Sequence of chain 1.B:
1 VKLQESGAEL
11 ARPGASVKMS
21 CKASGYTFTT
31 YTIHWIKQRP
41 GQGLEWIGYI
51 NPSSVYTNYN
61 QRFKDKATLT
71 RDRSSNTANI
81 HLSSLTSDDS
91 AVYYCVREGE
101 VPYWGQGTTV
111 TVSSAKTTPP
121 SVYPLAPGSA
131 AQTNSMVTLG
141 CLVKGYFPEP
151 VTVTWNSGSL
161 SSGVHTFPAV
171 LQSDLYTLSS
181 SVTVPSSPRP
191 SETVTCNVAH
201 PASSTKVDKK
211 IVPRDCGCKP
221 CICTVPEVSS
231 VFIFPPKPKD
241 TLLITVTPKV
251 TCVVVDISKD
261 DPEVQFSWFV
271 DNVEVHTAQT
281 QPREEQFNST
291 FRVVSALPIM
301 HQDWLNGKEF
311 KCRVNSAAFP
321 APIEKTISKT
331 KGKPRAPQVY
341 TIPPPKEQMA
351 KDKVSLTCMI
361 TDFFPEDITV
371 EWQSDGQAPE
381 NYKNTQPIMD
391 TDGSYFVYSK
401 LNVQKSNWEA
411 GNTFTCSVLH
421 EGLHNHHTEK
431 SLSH

Binding-site contacts:
Ligand atom C6 contacts residue PRO235 of chain 1.B at 3.4 Å (hydrophobic).
Ligand atom C6 contacts residue LYS249 of chain 1.B at 3.5 Å.
Ligand atom O7 contacts residue ILE233 of chain 1.B at 3.7 Å.
Ligand atom C3 contacts residue VAL255 of chain 1.B at 3.8 Å (hydrophobic).
Ligand atom O6 contacts residue PHE234 of chain 1.B at 3.0 Å (h-bond).
Ligand atom C6 contacts residue PHE287 of chain 1.B at 3.6 Å (hydrophobic).
Ligand atom C4 contacts residue ASN288 of chain 1.B at 3.4 Å.
Ligand atom C1 contacts residue THR290 of chain 1.B at 3.5 Å.
Ligand atom C5 contacts residue VAL255 of chain 1.B at 3.5 Å (hydrophobic).
Ligand atom O5 contacts residue ASN288 of chain 1.B at 2.4 Å (h-bond).
Ligand atom C6 contacts residue THR251 of chain 1.B at 3.7 Å.
Ligand atom N2 contacts residue ASP256 of chain 1.B at 3.7 Å.
Ligand atom C5 contacts residue ASN288 of chain 1.B at 3.1 Å.
Ligand atom O5 contacts residue VAL255 of chain 1.B at 3.3 Å.
Ligand atom C8 contacts residue ILE233 of chain 1.B at 3.5 Å (hydrophobic).
Ligand atom O5 contacts residue THR251 of chain 1.B at 3.6 Å.
Ligand atom C1 contacts residue VAL255 of chain 1.B at 3.4 Å (hydrophobic).
Ligand atom O5 contacts residue VAL255 of chain 1.B at 3.6 Å.
Ligand atom O6 contacts residue ASN288 of chain 1.B at 2.9 Å (h-bond).
Ligand atom O6 contacts residue THR251 of chain 1.B at 3.1 Å.
Ligand atom C1 contacts residue PHE234 of chain 1.B at 3.8 Å (hydrophobic).
Ligand atom C8 contacts residue ARG292 of chain 1.B at 3.8 Å.
Ligand atom O6 contacts residue ARG292 of chain 1.B at 3.5 Å (salt-bridge).
Ligand atom C1 contacts residue PHE287 of chain 1.B at 3.8 Å (hydrophobic).
Ligand atom O7 contacts residue ARG292 of chain 1.B at 3.2 Å (salt-bridge).
Ligand atom C8 contacts residue LYS325 of chain 1.B at 3.6 Å.
Ligand atom O6 contacts residue PHE287 of chain 1.B at 3.2 Å.
Ligand atom O2 contacts residue PHE287 of chain 1.B at 3.8 Å.
Ligand atom C7 contacts residue ARG292 of chain 1.B at 3.6 Å.
Ligand atom N2 contacts residue PHE234 of chain 1.B at 3.3 Å.
Ligand atom C1 contacts residue ASN288 of chain 1.B at 1.5 Å.
Ligand atom O5 contacts residue THR290 of chain 1.B at 3.6 Å (h-bond).
Ligand atom C6 contacts residue ASN288 of chain 1.B at 3.5 Å.
Ligand atom C4 contacts residue PHE232 of chain 1.B at 3.7 Å (hydrophobic).
Ligand atom O6 contacts residue PRO235 of chain 1.B at 2.6 Å (h-bond).
Ligand atom C8 contacts residue ASP256 of chain 1.B at 3.4 Å.
Ligand atom C3 contacts residue ASN288 of chain 1.B at 3.5 Å.
Ligand atom O4 contacts residue LYS249 of chain 1.B at 3.9 Å.
Ligand atom C2 contacts residue ASN288 of chain 1.B at 2.5 Å.
Ligand atom N2 contacts residue ASN288 of chain 1.B at 3.6 Å (h-bond).

A protein and the small-molecule ligand that binds it are described below.
Small molecule (SMILES): CC(=O)N[C@H]1[C@@H](O[C@H]2[C@H](O)[C@@H](NC(C)=O)CO[C@@H]2CO[C@H]2O[C@@H](C)[C@@H](O)[C@@H](O)[C@@H]2O)O[C@H](CO)[C@@H](O[C@@H]2O[C@H](CO[C@H]3O[C@H](CO)[C@@H](O)[C@H](O)[C@@H]3O[C@@H]3O[C@H](CO)[C@@H](O[C@@H]4O[C@H](CO)[C@H](O)[C@H](O)[C@H]4O)[C@H](O)[C@H]3NC(C)=O)[C@@H](O)[C@H](O[C@H]3O[C@H](CO)[C@@H](O)[C@H](O)[C@@H]3O[C@@H]3O[C@H](CO)[C@@H](O)[C@H](O)[C@H]3NC(C)=O)[C@@H]2O)[C@@H]1O